Binding-site contacts:
Ligand atom C8 contacts residue ASN390 of chain 1.A at 4.5 Å.
Ligand atom C3 contacts residue NAG1 of chain 1.Z at 4.0 Å.
Ligand atom C5 contacts residue SER392 of chain 1.A at 4.3 Å.
Ligand atom C1 contacts residue SER392 of chain 1.A at 3.5 Å.
Ligand atom C3 contacts residue ASN390 of chain 1.A at 3.9 Å.
Ligand atom C5 contacts residue ASN390 of chain 1.A at 3.8 Å.
Ligand atom C8 contacts residue THR377 of chain 1.A at 4.2 Å.
Ligand atom C8 contacts residue NAG1 of chain 1.Z at 4.1 Å.
Ligand atom O4 contacts residue NAG1 of chain 1.Z at 4.3 Å.
Ligand atom C4 contacts residue ASN390 of chain 1.A at 4.3 Å.
Ligand atom N2 contacts residue ASN390 of chain 1.A at 2.9 Å (h-bond).
Ligand atom C1 contacts residue ASN390 of chain 1.A at 1.5 Å.
Ligand atom O5 contacts residue SER392 of chain 1.A at 3.9 Å.
Ligand atom O5 contacts residue ASN390 of chain 1.A at 2.5 Å (h-bond).
Ligand atom C2 contacts residue ASN390 of chain 1.A at 2.5 Å.
Ligand atom N2 contacts residue NAG1 of chain 1.Z at 4.1 Å.
Ligand atom C7 contacts residue ASN390 of chain 1.A at 3.6 Å.
Ligand atom O3 contacts residue NAG1 of chain 1.Z at 3.2 Å (h-bond).
Ligand atom O7 contacts residue ASN390 of chain 1.A at 4.0 Å.

A protein and the small-molecule ligand that binds it are described below.
Small molecule (SMILES): CC(=O)N[C@@H]1[C@@H](O)[C@H](O)[C@@H](CO)O[C@H]1O

Sequence of chain 1.A:
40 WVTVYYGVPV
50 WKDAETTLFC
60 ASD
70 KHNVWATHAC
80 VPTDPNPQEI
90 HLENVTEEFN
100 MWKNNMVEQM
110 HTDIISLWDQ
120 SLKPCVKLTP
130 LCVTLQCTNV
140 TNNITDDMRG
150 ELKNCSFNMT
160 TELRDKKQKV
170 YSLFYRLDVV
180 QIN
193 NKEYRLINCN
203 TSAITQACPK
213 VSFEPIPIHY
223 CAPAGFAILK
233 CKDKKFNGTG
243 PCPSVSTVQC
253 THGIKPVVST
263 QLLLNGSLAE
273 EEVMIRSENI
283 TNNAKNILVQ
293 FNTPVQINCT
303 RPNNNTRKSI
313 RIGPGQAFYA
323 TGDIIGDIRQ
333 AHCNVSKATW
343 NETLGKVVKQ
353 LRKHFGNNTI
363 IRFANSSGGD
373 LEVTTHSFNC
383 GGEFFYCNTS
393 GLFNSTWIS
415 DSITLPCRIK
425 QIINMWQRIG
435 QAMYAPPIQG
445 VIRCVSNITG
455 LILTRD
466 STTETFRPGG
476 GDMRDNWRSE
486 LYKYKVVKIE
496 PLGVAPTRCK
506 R